Binding-site contacts:
Ligand atom C07 contacts residue PRO52 of chain 1.B at 3.9 Å (hydrophobic).
Ligand atom C10 contacts residue GLY51 of chain 1.B at 3.7 Å.
Ligand atom O16 contacts residue LEU45 of chain 1.B at 4.2 Å.
Ligand atom C15 contacts residue LYS43 of chain 1.B at 3.0 Å.
Ligand atom C03 contacts residue PRO52 of chain 1.B at 3.6 Å (hydrophobic).
Ligand atom O17 contacts residue LYS43 of chain 1.B at 3.6 Å (salt-bridge).
Ligand atom O16 contacts residue GLY50 of chain 1.B at 3.9 Å.
Ligand atom C04 contacts residue LYS43 of chain 1.B at 4.1 Å.
Ligand atom C04 contacts residue PRO52 of chain 1.B at 4.2 Å (hydrophobic).
Ligand atom N09 contacts residue LYS43 of chain 1.B at 2.9 Å (salt-bridge).
Ligand atom C08 contacts residue LYS43 of chain 1.B at 3.3 Å.
Ligand atom N13 contacts residue GLY51 of chain 1.B at 4.1 Å.
Ligand atom C10 contacts residue PRO52 of chain 1.B at 4.2 Å (hydrophobic).
Ligand atom C14 contacts residue GLY51 of chain 1.B at 4.2 Å.
Ligand atom C18 contacts residue LYS43 of chain 1.B at 4.2 Å.
Ligand atom C04 contacts residue TRP53 of chain 1.B at 4.3 Å (hydrophobic).
Ligand atom C02 contacts residue PRO52 of chain 1.B at 3.5 Å (hydrophobic).
Ligand atom C11 contacts residue PRO52 of chain 1.B at 3.9 Å (hydrophobic).
Ligand atom C01 contacts residue PRO52 of chain 1.B at 4.0 Å (hydrophobic).
Ligand atom C14 contacts residue GLY50 of chain 1.B at 4.4 Å.
Ligand atom C07 contacts residue GLY51 of chain 1.B at 4.3 Å.
Ligand atom N12 contacts residue GLY51 of chain 1.B at 3.7 Å.
Ligand atom C11 contacts residue GLY51 of chain 1.B at 3.5 Å.
Ligand atom N13 contacts residue GLY50 of chain 1.B at 4.4 Å.
Ligand atom C18 contacts residue TRP53 of chain 1.B at 3.8 Å (hydrophobic).
Ligand atom C15 contacts residue GLY50 of chain 1.B at 4.3 Å.
Ligand atom O16 contacts residue LYS43 of chain 1.B at 3.0 Å (salt-bridge).
Ligand atom O16 contacts residue VAL44 of chain 1.B at 4.3 Å.
Ligand atom N09 contacts residue TRP53 of chain 1.B at 3.9 Å.

A protein and the small-molecule ligand that binds it are described below.
Small molecule (SMILES): Cc1cccc2c(-c3cn[nH]c3)c(C(=O)O)[nH]c12

Sequence of chain 1.B:
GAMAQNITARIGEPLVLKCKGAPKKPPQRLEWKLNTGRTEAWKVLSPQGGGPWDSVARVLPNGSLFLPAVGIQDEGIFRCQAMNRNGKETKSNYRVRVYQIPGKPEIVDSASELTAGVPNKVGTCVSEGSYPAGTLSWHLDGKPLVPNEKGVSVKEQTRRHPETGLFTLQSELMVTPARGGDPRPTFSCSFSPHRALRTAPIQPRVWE